Binding-site contacts:
Ligand atom O1 contacts residue TRP230 of chain 1.C at 3.4 Å.
Ligand atom O6 contacts residue PRO154 of chain 1.C at 3.2 Å.
Ligand atom O3 contacts residue ASP65 of chain 1.C at 3.0 Å (salt-bridge).
Ligand atom C3 contacts residue ASP65 of chain 1.C at 3.7 Å.
Ligand atom O2 contacts residue ALA63 of chain 1.C at 3.7 Å.
Ligand atom C6 contacts residue GLU153 of chain 1.C at 3.7 Å.
Ligand atom C3 contacts residue ALA63 of chain 1.C at 4.1 Å (hydrophobic).
Ligand atom C3 contacts residue TRP62 of chain 1.C at 4.0 Å (hydrophobic).
Ligand atom C5 contacts residue TYR155 of chain 1.C at 4.0 Å (hydrophobic).
Ligand atom O2 contacts residue ASP65 of chain 1.C at 2.8 Å (salt-bridge).
Ligand atom C1 contacts residue ASP14 of chain 1.C at 4.1 Å.
Ligand atom C5 contacts residue TRP340 of chain 1.C at 4.2 Å (hydrophobic).
Ligand atom O3 contacts residue GLU111 of chain 1.C at 3.9 Å.
Ligand atom O6 contacts residue TYR155 of chain 1.C at 3.0 Å (h-bond).
Ligand atom O2 contacts residue GLU111 of chain 1.C at 3.0 Å (salt-bridge).
Ligand atom C6 contacts residue TYR155 of chain 1.C at 3.8 Å (hydrophobic).
Ligand atom O3 contacts residue TRP340 of chain 1.C at 4.0 Å.
Ligand atom C2 contacts residue GLU111 of chain 1.C at 3.5 Å.
Ligand atom C6 contacts residue TRP340 of chain 1.C at 3.4 Å (hydrophobic).
Ligand atom O1 contacts residue ASP14 of chain 1.C at 3.5 Å (salt-bridge).
Ligand atom C2 contacts residue ASP65 of chain 1.C at 3.2 Å.
Ligand atom C5 contacts residue GLU153 of chain 1.C at 3.9 Å.
Ligand atom O4 contacts residue TRP62 of chain 1.C at 4.1 Å.
Ligand atom O5 contacts residue TYR155 of chain 1.C at 3.2 Å.
Ligand atom C6 contacts residue PRO154 of chain 1.C at 3.5 Å (hydrophobic).
Ligand atom O3 contacts residue TRP62 of chain 1.C at 3.7 Å.
Ligand atom O4 contacts residue ARG66 of chain 1.C at 3.6 Å (salt-bridge).
Ligand atom O5 contacts residue TRP230 of chain 1.C at 4.1 Å.
Ligand atom C1 contacts residue TRP230 of chain 1.C at 4.2 Å (hydrophobic).
Ligand atom O2 contacts residue TRP62 of chain 1.C at 3.6 Å.
Ligand atom O6 contacts residue TRP340 of chain 1.C at 4.1 Å.
Ligand atom C2 contacts residue TRP340 of chain 1.C at 4.1 Å (hydrophobic).
Ligand atom C4 contacts residue TYR155 of chain 1.C at 4.1 Å (hydrophobic).
Ligand atom O3 contacts residue ALA63 of chain 1.C at 3.2 Å.
Ligand atom O6 contacts residue GLU153 of chain 1.C at 3.1 Å (salt-bridge).
Ligand atom O3 contacts residue TYR155 of chain 1.C at 4.1 Å.
Ligand atom O5 contacts residue ASP14 of chain 1.C at 4.2 Å.
Ligand atom O3 contacts residue ARG66 of chain 1.C at 3.1 Å (salt-bridge).
Ligand atom O5 contacts residue TRP340 of chain 1.C at 4.2 Å.
Ligand atom C1 contacts residue TYR155 of chain 1.C at 3.6 Å (hydrophobic).

Sequence of chain 1.C:
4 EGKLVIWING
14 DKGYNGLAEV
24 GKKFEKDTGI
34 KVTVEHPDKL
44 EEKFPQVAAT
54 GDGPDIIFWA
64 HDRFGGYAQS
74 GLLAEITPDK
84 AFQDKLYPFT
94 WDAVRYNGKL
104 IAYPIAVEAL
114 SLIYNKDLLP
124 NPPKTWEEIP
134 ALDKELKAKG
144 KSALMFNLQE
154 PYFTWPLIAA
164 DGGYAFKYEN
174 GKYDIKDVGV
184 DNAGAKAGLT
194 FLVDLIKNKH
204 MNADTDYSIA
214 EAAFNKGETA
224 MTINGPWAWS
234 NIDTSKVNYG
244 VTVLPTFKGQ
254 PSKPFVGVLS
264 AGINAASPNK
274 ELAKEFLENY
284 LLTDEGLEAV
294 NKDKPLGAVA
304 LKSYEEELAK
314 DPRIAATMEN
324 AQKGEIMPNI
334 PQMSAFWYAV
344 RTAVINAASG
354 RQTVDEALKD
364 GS

The small molecule below binds the protein below.
Small molecule (SMILES): O.OCCO[C@H](O[C@H]1[C@H](O)[C@@H](O)[C@H](O)O[C@@H]1CO)[C@H](O)CO